This protein binds this small molecule.
Small molecule (SMILES): CC(=O)N[C@H]1[C@H](O[C@H]2[C@H](O)[C@@H](NC(C)=O)CO[C@@H]2CO)O[C@H](CO)[C@@H](O[C@@H]2O[C@H](CO)[C@@H](O)[C@H](O)[C@@H]2O)[C@@H]1O

Sequence of chain 1.F:
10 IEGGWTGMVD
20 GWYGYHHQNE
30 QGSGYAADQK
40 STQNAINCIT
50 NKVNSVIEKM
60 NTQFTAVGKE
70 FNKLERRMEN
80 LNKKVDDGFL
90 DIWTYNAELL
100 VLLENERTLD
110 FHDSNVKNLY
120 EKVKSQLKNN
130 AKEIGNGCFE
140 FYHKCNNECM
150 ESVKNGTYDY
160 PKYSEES

Sequence of chain 1.H:
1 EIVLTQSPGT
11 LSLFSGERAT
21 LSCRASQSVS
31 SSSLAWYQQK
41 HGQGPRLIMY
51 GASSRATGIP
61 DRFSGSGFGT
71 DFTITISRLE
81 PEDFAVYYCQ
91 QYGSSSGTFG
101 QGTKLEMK

Binding-site contacts:
Ligand atom O7 contacts residue ASN154 of chain 1.F at 2.9 Å (h-bond).
Ligand atom C3 contacts residue THR156 of chain 1.F at 3.8 Å.
Ligand atom O5 contacts residue GLU150 of chain 1.F at 3.3 Å.
Ligand atom N2 contacts residue ASN154 of chain 1.F at 2.9 Å (h-bond).
Ligand atom C5 contacts residue GLU150 of chain 1.F at 4.3 Å.
Ligand atom C6 contacts residue SER151 of chain 1.F at 4.1 Å.
Ligand atom C2 contacts residue ASN154 of chain 1.F at 2.4 Å.
Ligand atom O4 contacts residue GLU147 of chain 1.F at 4.0 Å.
Ligand atom C8 contacts residue THR156 of chain 1.F at 3.8 Å.
Ligand atom C7 contacts residue GLU147 of chain 1.F at 3.6 Å.
Ligand atom C8 contacts residue ASN154 of chain 1.F at 4.3 Å.
Ligand atom O7 contacts residue GLU147 of chain 1.F at 3.4 Å.
Ligand atom C4 contacts residue ASN154 of chain 1.F at 4.2 Å.
Ligand atom C8 contacts residue ASN146 of chain 1.F at 3.7 Å.
Ligand atom C6 contacts residue GLU147 of chain 1.F at 3.1 Å.
Ligand atom C5 contacts residue GLU147 of chain 1.F at 4.0 Å.
Ligand atom C5 contacts residue SER151 of chain 1.F at 4.0 Å.
Ligand atom O6 contacts residue GLU150 of chain 1.F at 2.5 Å (salt-bridge).
Ligand atom C1 contacts residue THR156 of chain 1.F at 3.2 Å.
Ligand atom O6 contacts residue GLU147 of chain 1.F at 4.1 Å.
Ligand atom O5 contacts residue SER151 of chain 1.F at 4.0 Å.
Ligand atom N2 contacts residue THR156 of chain 1.F at 3.2 Å (h-bond).
Ligand atom C1 contacts residue ASN154 of chain 1.F at 1.4 Å.
Ligand atom C7 contacts residue ASN154 of chain 1.F at 3.1 Å.
Ligand atom O2 contacts residue PHE68 of chain 1.H at 4.2 Å.
Ligand atom C2 contacts residue GLU147 of chain 1.F at 4.5 Å.
Ligand atom C8 contacts residue GLU147 of chain 1.F at 4.0 Å.
Ligand atom C1 contacts residue SER151 of chain 1.F at 4.4 Å.
Ligand atom C6 contacts residue GLU150 of chain 1.F at 3.7 Å.
Ligand atom C3 contacts residue ASN154 of chain 1.F at 3.8 Å.
Ligand atom C7 contacts residue THR156 of chain 1.F at 4.1 Å.
Ligand atom C2 contacts residue THR156 of chain 1.F at 3.6 Å.
Ligand atom O5 contacts residue ASN154 of chain 1.F at 2.4 Å (h-bond).
Ligand atom C1 contacts residue GLU150 of chain 1.F at 3.9 Å.
Ligand atom O5 contacts residue THR156 of chain 1.F at 4.3 Å.
Ligand atom C5 contacts residue ASN154 of chain 1.F at 3.7 Å.
Ligand atom O3 contacts residue PHE68 of chain 1.H at 3.7 Å.
Ligand atom N2 contacts residue GLU147 of chain 1.F at 4.1 Å.